Sequence of chain 1.C:
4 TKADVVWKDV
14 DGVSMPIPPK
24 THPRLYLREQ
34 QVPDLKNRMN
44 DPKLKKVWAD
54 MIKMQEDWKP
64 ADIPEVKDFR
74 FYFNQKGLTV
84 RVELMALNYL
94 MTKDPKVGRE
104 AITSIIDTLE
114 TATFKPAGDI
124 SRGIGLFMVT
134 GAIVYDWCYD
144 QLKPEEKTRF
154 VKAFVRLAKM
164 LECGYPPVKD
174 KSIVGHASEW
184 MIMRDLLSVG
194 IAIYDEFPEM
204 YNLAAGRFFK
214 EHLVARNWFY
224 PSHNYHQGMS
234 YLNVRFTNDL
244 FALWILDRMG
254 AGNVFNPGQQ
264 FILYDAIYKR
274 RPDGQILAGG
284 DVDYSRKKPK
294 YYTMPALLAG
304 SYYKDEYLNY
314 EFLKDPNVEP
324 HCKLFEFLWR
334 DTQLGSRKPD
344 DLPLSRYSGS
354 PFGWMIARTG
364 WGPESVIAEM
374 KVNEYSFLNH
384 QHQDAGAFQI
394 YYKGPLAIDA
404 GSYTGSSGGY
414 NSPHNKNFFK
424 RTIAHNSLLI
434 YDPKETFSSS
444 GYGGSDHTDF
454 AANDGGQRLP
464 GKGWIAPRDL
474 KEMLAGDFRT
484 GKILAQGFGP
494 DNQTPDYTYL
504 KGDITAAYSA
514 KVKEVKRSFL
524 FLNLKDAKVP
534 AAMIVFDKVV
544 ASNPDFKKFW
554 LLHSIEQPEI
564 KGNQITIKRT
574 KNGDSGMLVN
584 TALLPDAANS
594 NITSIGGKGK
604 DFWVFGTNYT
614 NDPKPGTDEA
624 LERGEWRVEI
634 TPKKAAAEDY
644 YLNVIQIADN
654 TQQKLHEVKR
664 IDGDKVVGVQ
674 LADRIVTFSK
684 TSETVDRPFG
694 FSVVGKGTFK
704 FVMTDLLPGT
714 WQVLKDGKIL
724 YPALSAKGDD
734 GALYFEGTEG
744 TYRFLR

Binding-site contacts:
Ligand atom C5 contacts residue LEU81 of chain 1.C at 3.9 Å (hydrophobic).
Ligand atom O4 contacts residue THR111 of chain 1.C at 4.2 Å.
Ligand atom C1 contacts residue THR111 of chain 1.C at 4.4 Å.
Ligand atom C4 contacts residue LYS79 of chain 1.C at 3.9 Å.
Ligand atom C4 contacts residue THR111 of chain 1.C at 3.3 Å.
Ligand atom O2 contacts residue LYS79 of chain 1.C at 3.5 Å (salt-bridge).
Ligand atom O3 contacts residue THR111 of chain 1.C at 4.1 Å.
Ligand atom C6 contacts residue PHE74 of chain 1.C at 4.0 Å (hydrophobic).
Ligand atom C2 contacts residue THR111 of chain 1.C at 2.4 Å.
Ligand atom C2 contacts residue ALA115 of chain 1.C at 4.3 Å (hydrophobic).
Ligand atom C2 contacts residue LEU81 of chain 1.C at 4.2 Å (hydrophobic).
Ligand atom O2 contacts residue THR111 of chain 1.C at 3.5 Å (h-bond).
Ligand atom C2 contacts residue LYS79 of chain 1.C at 4.1 Å.
Ligand atom C3 contacts residue LYS79 of chain 1.C at 3.6 Å.
Ligand atom O3 contacts residue THR82 of chain 1.C at 2.9 Å (h-bond).
Ligand atom C5 contacts residue THR111 of chain 1.C at 2.8 Å.
Ligand atom O4 contacts residue LYS79 of chain 1.C at 4.2 Å.
Ligand atom O2 contacts residue GLY80 of chain 1.C at 4.2 Å.
Ligand atom O3 contacts residue GLY80 of chain 1.C at 3.8 Å.
Ligand atom C6 contacts residue TYR75 of chain 1.C at 4.1 Å (hydrophobic).
Ligand atom O4 contacts residue THR82 of chain 1.C at 4.0 Å.
Ligand atom C6 contacts residue LEU81 of chain 1.C at 3.4 Å (hydrophobic).
Ligand atom O3 contacts residue LYS79 of chain 1.C at 2.7 Å (salt-bridge).
Ligand atom C1 contacts residue THR111 of chain 1.C at 1.4 Å.
Ligand atom O2 contacts residue LEU81 of chain 1.C at 4.2 Å.
Ligand atom C6 contacts residue THR111 of chain 1.C at 4.2 Å.
Ligand atom C3 contacts residue THR111 of chain 1.C at 2.8 Å.
Ligand atom O2 contacts residue ASP60 of chain 1.C at 4.1 Å.
Ligand atom C3 contacts residue THR82 of chain 1.C at 3.9 Å.
Ligand atom O5 contacts residue THR111 of chain 1.C at 2.4 Å (h-bond).
Ligand atom O3 contacts residue LEU81 of chain 1.C at 3.7 Å.

This protein binds this small molecule.
Small molecule (SMILES): C[C@@H]1O[C@@H](O[C@H]2[C@H](O)[C@H](O[C@H]3O[C@H](C(=O)O)[C@@H](O[C@H]4OCC[C@H](O)[C@H]4O)[C@H](O)[C@H]3O)CO[C@@H]2CO)[C@H](O)[C@H](O)[C@H]1O